Binding-site contacts:
Ligand atom O contacts residue SER96 of chain 1.A at 3.9 Å.
Ligand atom C16 contacts residue TYR144 of chain 1.A at 3.4 Å (hydrophobic).
Ligand atom C7 contacts residue SER96 of chain 1.A at 3.5 Å.
Ligand atom C8 contacts residue LEU95 of chain 1.A at 3.2 Å (hydrophobic).
Ligand atom C12 contacts residue GLY148 of chain 1.A at 3.9 Å.
Ligand atom N4 contacts residue TYR144 of chain 1.A at 3.1 Å (h-bond).
Ligand atom C11 contacts residue GLY121 of chain 1.A at 3.8 Å.
Ligand atom C16 contacts residue PRO97 of chain 1.A at 3.7 Å (hydrophobic).
Ligand atom C4 contacts residue VAL145 of chain 1.A at 3.3 Å (hydrophobic).
Ligand atom C6 contacts residue PRO97 of chain 1.A at 3.9 Å (hydrophobic).
Ligand atom C14 contacts residue LEU95 of chain 1.A at 3.9 Å (hydrophobic).
Ligand atom C2 contacts residue GLU124 of chain 1.A at 4.0 Å.
Ligand atom C contacts residue GLU124 of chain 1.A at 3.9 Å.
Ligand atom C11 contacts residue GLY149 of chain 1.A at 3.8 Å.
Ligand atom N2 contacts residue LEU146 of chain 1.A at 3.1 Å (h-bond).
Ligand atom C17 contacts residue ILE141 of chain 1.A at 3.8 Å (hydrophobic).
Ligand atom C14 contacts residue PRO152 of chain 1.A at 3.7 Å (hydrophobic).
Ligand atom N3 contacts residue LEU146 of chain 1.A at 3.0 Å (h-bond).
Ligand atom O contacts residue ILE141 of chain 1.A at 2.8 Å (h-bond).
Ligand atom C9 contacts residue LEU95 of chain 1.A at 3.3 Å (hydrophobic).
Ligand atom C13 contacts residue LEU95 of chain 1.A at 3.8 Å (hydrophobic).
Ligand atom C2 contacts residue TYR123 of chain 1.A at 3.0 Å (hydrophobic).
Ligand atom C8 contacts residue TYR94 of chain 1.A at 3.0 Å (hydrophobic).
Ligand atom N4 contacts residue SER140 of chain 1.A at 3.3 Å (h-bond).
Ligand atom C12 contacts residue LEU146 of chain 1.A at 3.9 Å (hydrophobic).
Ligand atom C17 contacts residue SER140 of chain 1.A at 3.7 Å.
Ligand atom N4 contacts residue GLY142 of chain 1.A at 2.9 Å (h-bond).
Ligand atom C15 contacts residue PRO97 of chain 1.A at 3.9 Å (hydrophobic).
Ligand atom C contacts residue ARG162 of chain 2.A at 3.8 Å.
Ligand atom C16 contacts residue LEU146 of chain 1.A at 3.6 Å (hydrophobic).
Ligand atom C3 contacts residue PRO97 of chain 1.A at 3.8 Å (hydrophobic).
Ligand atom C1 contacts residue TYR123 of chain 1.A at 3.2 Å (hydrophobic).
Ligand atom C14 contacts residue PRO97 of chain 1.A at 3.9 Å (hydrophobic).
Ligand atom O contacts residue SER140 of chain 1.A at 3.4 Å.
Ligand atom C11 contacts residue GLY148 of chain 1.A at 3.5 Å.
Ligand atom N2 contacts residue GLY148 of chain 1.A at 3.9 Å.
Ligand atom C14 contacts residue SER96 of chain 1.A at 3.6 Å.
Ligand atom C7 contacts residue TYR94 of chain 1.A at 3.1 Å (hydrophobic).
Ligand atom N3 contacts residue PRO97 of chain 1.A at 3.9 Å.
Ligand atom C8 contacts residue SER96 of chain 1.A at 3.5 Å.

Sequence of chain 2.A:
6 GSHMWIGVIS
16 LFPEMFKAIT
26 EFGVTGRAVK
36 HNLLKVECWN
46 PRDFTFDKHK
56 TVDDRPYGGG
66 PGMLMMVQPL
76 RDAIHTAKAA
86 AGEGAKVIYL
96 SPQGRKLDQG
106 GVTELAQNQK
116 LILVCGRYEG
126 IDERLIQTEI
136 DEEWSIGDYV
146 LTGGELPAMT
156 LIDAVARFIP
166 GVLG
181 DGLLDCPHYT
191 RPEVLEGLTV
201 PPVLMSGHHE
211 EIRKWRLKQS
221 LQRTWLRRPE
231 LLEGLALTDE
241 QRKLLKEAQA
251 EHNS

Sequence of chain 1.A:
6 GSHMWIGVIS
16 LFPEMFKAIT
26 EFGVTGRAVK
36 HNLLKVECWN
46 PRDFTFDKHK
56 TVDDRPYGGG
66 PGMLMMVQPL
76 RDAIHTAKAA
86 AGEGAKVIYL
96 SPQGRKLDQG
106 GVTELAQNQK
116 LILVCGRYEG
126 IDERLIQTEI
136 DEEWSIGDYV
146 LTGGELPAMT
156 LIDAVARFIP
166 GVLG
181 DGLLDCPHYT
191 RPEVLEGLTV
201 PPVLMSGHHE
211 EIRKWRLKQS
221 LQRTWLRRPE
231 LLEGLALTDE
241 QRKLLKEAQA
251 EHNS

The small molecule below binds the protein below.
Small molecule (SMILES): CN1CCN(c2ccccc2CNc2ccc(C(N)=O)cn2)CC1